This small molecule binds to this protein.
Small molecule (SMILES): Cc1cn([C@H]2C[C@H](O[P](=O)(O)OC[C@H]3O[C@@H](n4ccc(N)nc4=O)C[C@@H]3O[P](=O)(O)OC[C@H]3O[C@@H](n4cnc5c4NC=NC5N)C[C@@H]3O[P](=O)(O)OC[C@H]3O[C@@H](n4cnc5c4NC=NC5N)C[C@@H]3O[P](=O)(O)OC[C@H]3O[C@@H](n4cnc5c4NC=NC5N)C[C@@H]3O)[C@@H](CO[P](=O)(O)O[C@H]3C[C@H](n4cnc5c(=O)[nH]c(N)nc54)O[C@@H]3CO[P](=O)(O)O[C@H]3C[C@H](n4cc(C)c(=O)[nH]c4=O)O[C@@H]3CO)O2)c(=O)[nH]c1=O

Sequence of chain 1.A:
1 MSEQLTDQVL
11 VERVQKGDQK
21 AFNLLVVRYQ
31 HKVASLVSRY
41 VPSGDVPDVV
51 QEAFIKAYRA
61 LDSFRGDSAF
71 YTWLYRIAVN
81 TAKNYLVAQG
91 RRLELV

Binding-site contacts:
Ligand atom C4 contacts residue TRP73 of chain 1.A at 3.5 Å (hydrophobic).
Ligand atom N7 contacts residue THR72 of chain 1.A at 3.2 Å.
Ligand atom C5 contacts residue TRP73 of chain 1.A at 3.4 Å (hydrophobic).
Ligand atom N6 contacts residue ARG76 of chain 1.A at 3.1 Å (salt-bridge).
Ligand atom O4 contacts residue LYS56 of chain 1.A at 2.8 Å (salt-bridge).
Ligand atom N7 contacts residue ARG76 of chain 1.A at 3.0 Å (salt-bridge).
Ligand atom N4 contacts residue ARG65 of chain 1.A at 3.2 Å (salt-bridge).
Ligand atom OP1 contacts residue THR72 of chain 1.A at 3.3 Å.
Ligand atom C5' contacts residue ARG76 of chain 1.A at 3.5 Å.
Ligand atom O3' contacts residue SER68 of chain 1.A at 3.5 Å.
Ligand atom C6 contacts residue ILE77 of chain 1.A at 3.5 Å (hydrophobic).
Ligand atom C2 contacts residue TYR75 of chain 1.A at 3.2 Å (hydrophobic).
Ligand atom C6 contacts residue TYR75 of chain 1.A at 3.5 Å (hydrophobic).
Ligand atom C7 contacts residue LYS56 of chain 1.A at 3.5 Å.
Ligand atom N1 contacts residue TRP73 of chain 1.A at 3.6 Å.
Ligand atom O6 contacts residue ASN84 of chain 1.A at 3.0 Å (h-bond).
Ligand atom O2 contacts residue ASN80 of chain 1.A at 2.8 Å (h-bond).
Ligand atom OP2 contacts residue ALA69 of chain 1.A at 3.1 Å (h-bond).
Ligand atom OP2 contacts residue LYS56 of chain 1.A at 2.7 Å (salt-bridge).
Ligand atom N6 contacts residue THR72 of chain 1.A at 3.1 Å (h-bond).
Ligand atom O2 contacts residue ARG65 of chain 1.A at 3.5 Å (salt-bridge).
Ligand atom C6 contacts residue TRP73 of chain 1.A at 3.3 Å (hydrophobic).
Ligand atom C5 contacts residue ILE77 of chain 1.A at 3.5 Å (hydrophobic).
Ligand atom OP1 contacts residue ARG76 of chain 1.A at 2.8 Å (salt-bridge).
Ligand atom O2 contacts residue ASP67 of chain 1.A at 2.9 Å (salt-bridge).
Ligand atom OP2 contacts residue SER68 of chain 1.A at 2.6 Å (h-bond).
Ligand atom OP1 contacts residue ARG76 of chain 1.A at 2.9 Å (salt-bridge).
Ligand atom OP1 contacts residue ARG65 of chain 1.A at 2.8 Å (salt-bridge).
Ligand atom C5 contacts residue ARG65 of chain 1.A at 3.3 Å.
Ligand atom N3 contacts residue TYR75 of chain 1.A at 3.5 Å.
Ligand atom C6 contacts residue ARG65 of chain 1.A at 3.5 Å.
Ligand atom N1 contacts residue TYR75 of chain 1.A at 3.3 Å.
Ligand atom C7 contacts residue ALA60 of chain 1.A at 3.3 Å (hydrophobic).
Ligand atom C3' contacts residue SER68 of chain 1.A at 3.3 Å.
Ligand atom O2 contacts residue ARG76 of chain 1.A at 3.5 Å (salt-bridge).
Ligand atom O2 contacts residue GLY66 of chain 1.A at 3.0 Å (h-bond).
Ligand atom O2 contacts residue PHE64 of chain 1.A at 3.2 Å.
Ligand atom N3 contacts residue ARG65 of chain 1.A at 3.0 Å (salt-bridge).
Ligand atom N4 contacts residue SER63 of chain 1.A at 2.9 Å (h-bond).
Ligand atom C4 contacts residue ARG65 of chain 1.A at 3.5 Å.